Sequence of chain 1.A:
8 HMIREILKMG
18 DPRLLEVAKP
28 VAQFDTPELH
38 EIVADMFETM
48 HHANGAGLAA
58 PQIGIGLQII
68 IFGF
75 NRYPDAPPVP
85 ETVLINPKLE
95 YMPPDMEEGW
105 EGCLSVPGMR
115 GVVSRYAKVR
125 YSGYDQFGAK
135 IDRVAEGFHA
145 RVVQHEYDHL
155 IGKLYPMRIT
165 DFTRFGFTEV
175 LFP

This protein binds this small molecule.
Small molecule (SMILES): CCCCC[C@H](CC(=O)NO)C(=O)N[C@H](C(=O)N1CCC[C@H]1CO)C(C)C

Binding-site contacts:
Ligand atom C6 contacts residue GLY106 of chain 1.A at 3.5 Å.
Ligand atom O4 contacts residue HIS149 of chain 1.A at 3.5 Å (h-bond).
Ligand atom C17 contacts residue GLY106 of chain 1.A at 3.6 Å.
Ligand atom N1 contacts residue GLU150 of chain 1.A at 2.5 Å (salt-bridge).
Ligand atom O20 contacts residue GLU105 of chain 1.A at 3.7 Å.
Ligand atom O2 contacts residue GLU150 of chain 1.A at 2.6 Å (salt-bridge).
Ligand atom C11 contacts residue PHE142 of chain 1.A at 3.5 Å (hydrophobic).
Ligand atom C3 contacts residue GLY54 of chain 1.A at 3.6 Å.
Ligand atom O2 contacts residue GLN59 of chain 1.A at 2.7 Å (h-bond).
Ligand atom C9 contacts residue HIS149 of chain 1.A at 3.5 Å.
Ligand atom C10 contacts residue HIS149 of chain 1.A at 3.8 Å.
Ligand atom C9 contacts residue GLY106 of chain 1.A at 3.7 Å.
Ligand atom O27 contacts residue TRP104 of chain 1.A at 3.2 Å (h-bond).
Ligand atom O20 contacts residue GLY106 of chain 1.A at 2.8 Å (h-bond).
Ligand atom O4 contacts residue LEU108 of chain 1.A at 2.8 Å (h-bond).
Ligand atom O2 contacts residue ZN1 of chain 1.B at 2.3 Å.
Ligand atom N1 contacts residue GLY54 of chain 1.A at 3.1 Å (h-bond).
Ligand atom N1 contacts residue HIS149 of chain 1.A at 3.6 Å.
Ligand atom C3 contacts residue GLU150 of chain 1.A at 3.7 Å.
Ligand atom C3 contacts residue HIS149 of chain 1.A at 3.6 Å.
Ligand atom O2 contacts residue HIS149 of chain 1.A at 3.5 Å (h-bond).
Ligand atom N1 contacts residue ZN1 of chain 1.B at 2.9 Å.
Ligand atom C5 contacts residue GLY54 of chain 1.A at 3.4 Å.
Ligand atom O4 contacts residue GLN59 of chain 1.A at 3.5 Å (h-bond).
Ligand atom C3 contacts residue ZN1 of chain 1.B at 2.8 Å.
Ligand atom C7 contacts residue GLU150 of chain 1.A at 3.2 Å.
Ligand atom O4 contacts residue ZN1 of chain 1.B at 2.2 Å.
Ligand atom C26 contacts residue ARG114 of chain 1.A at 3.8 Å.
Ligand atom O13 contacts residue GLY52 of chain 1.A at 3.6 Å.
Ligand atom N1 contacts residue GLN59 of chain 1.A at 3.7 Å.
Ligand atom C17 contacts residue ARG114 of chain 1.A at 3.6 Å.
Ligand atom O4 contacts residue CYS107 of chain 1.A at 3.2 Å (h-bond).
Ligand atom C10 contacts residue GLU105 of chain 1.A at 4.0 Å.
Ligand atom C18 contacts residue ASN51 of chain 1.A at 3.8 Å.
Ligand atom O2 contacts residue HIS153 of chain 1.A at 3.0 Å (h-bond).
Ligand atom C3 contacts residue LEU108 of chain 1.A at 3.8 Å (hydrophobic).
Ligand atom N14 contacts residue GLY106 of chain 1.A at 3.2 Å (h-bond).
Ligand atom C12 contacts residue GLY106 of chain 1.A at 3.9 Å.
Ligand atom O13 contacts residue ALA53 of chain 1.A at 2.7 Å (h-bond).
Ligand atom C12 contacts residue ALA53 of chain 1.A at 3.9 Å (hydrophobic).